Binding-site contacts:
Ligand atom C5 contacts residue TRP120 of chain 4.A at 3.8 Å (hydrophobic).
Ligand atom C4 contacts residue TRP108 of chain 2.A at 3.4 Å (hydrophobic).
Ligand atom N2 contacts residue ASN23 of chain 2.A at 3.9 Å.
Ligand atom O1 contacts residue ASN23 of chain 2.A at 3.0 Å (h-bond).
Ligand atom C1 contacts residue SER45 of chain 2.A at 3.9 Å.
Ligand atom C1 contacts residue ASP128 of chain 2.A at 3.8 Å.
Ligand atom O1 contacts residue SER45 of chain 2.A at 4.0 Å.
Ligand atom C10 contacts residue SER88 of chain 2.A at 4.0 Å.
Ligand atom C11 contacts residue ASN49 of chain 2.A at 3.8 Å.
Ligand atom C3 contacts residue TRP108 of chain 2.A at 3.7 Å (hydrophobic).
Ligand atom C1 contacts residue SER27 of chain 2.A at 3.6 Å.
Ligand atom C1 contacts residue TYR43 of chain 2.A at 3.5 Å (hydrophobic).
Ligand atom N2 contacts residue LEU25 of chain 2.A at 3.7 Å.
Ligand atom O1 contacts residue SER27 of chain 2.A at 2.7 Å (h-bond).
Ligand atom S1 contacts residue TRP92 of chain 2.A at 3.8 Å.
Ligand atom N1 contacts residue SER45 of chain 2.A at 3.0 Å (h-bond).
Ligand atom S1 contacts residue THR90 of chain 2.A at 3.4 Å (h-bond).
Ligand atom C6 contacts residue VAL47 of chain 2.A at 3.8 Å (hydrophobic).
Ligand atom O2 contacts residue ASN49 of chain 2.A at 2.8 Å (h-bond).
Ligand atom C10 contacts residue ALA86 of chain 2.A at 3.7 Å (hydrophobic).
Ligand atom C7 contacts residue LEU110 of chain 2.A at 3.9 Å (hydrophobic).
Ligand atom O2 contacts residue GLY48 of chain 2.A at 3.3 Å.
Ligand atom C1 contacts residue LEU25 of chain 2.A at 3.7 Å (hydrophobic).
Ligand atom O2 contacts residue TRP120 of chain 4.A at 3.9 Å.
Ligand atom C9 contacts residue TRP79 of chain 2.A at 3.6 Å (hydrophobic).
Ligand atom O1 contacts residue TYR43 of chain 2.A at 2.7 Å (h-bond).
Ligand atom O1 contacts residue ASP128 of chain 2.A at 3.8 Å.
Ligand atom N1 contacts residue VAL47 of chain 2.A at 3.6 Å.
Ligand atom N1 contacts residue LEU25 of chain 2.A at 3.9 Å.
Ligand atom N2 contacts residue TYR43 of chain 2.A at 3.9 Å.
Ligand atom S1 contacts residue TRP79 of chain 2.A at 3.6 Å.
Ligand atom C10 contacts residue ASN49 of chain 2.A at 4.0 Å.
Ligand atom C2 contacts residue VAL47 of chain 2.A at 3.8 Å (hydrophobic).
Ligand atom N2 contacts residue ASP128 of chain 2.A at 2.9 Å (salt-bridge).
Ligand atom C6 contacts residue SER45 of chain 2.A at 3.5 Å.
Ligand atom C7 contacts residue TRP79 of chain 2.A at 3.7 Å (hydrophobic).
Ligand atom C2 contacts residue TRP120 of chain 4.A at 3.7 Å (hydrophobic).
Ligand atom C8 contacts residue VAL47 of chain 2.A at 4.0 Å (hydrophobic).
Ligand atom C1 contacts residue ASN23 of chain 2.A at 3.8 Å.
Ligand atom C3 contacts residue ASP128 of chain 2.A at 3.9 Å.

Sequence of chain 4.A:
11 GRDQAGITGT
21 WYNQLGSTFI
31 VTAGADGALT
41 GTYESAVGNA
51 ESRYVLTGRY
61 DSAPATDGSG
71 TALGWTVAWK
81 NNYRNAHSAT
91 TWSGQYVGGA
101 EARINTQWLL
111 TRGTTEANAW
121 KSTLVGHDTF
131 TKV

Sequence of chain 2.A:
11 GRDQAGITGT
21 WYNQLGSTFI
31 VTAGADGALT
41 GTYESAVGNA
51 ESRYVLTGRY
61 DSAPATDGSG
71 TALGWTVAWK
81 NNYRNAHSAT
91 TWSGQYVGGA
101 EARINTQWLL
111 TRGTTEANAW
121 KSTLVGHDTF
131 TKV

The protein below binds the small molecule below.
Small molecule (SMILES): CC1(C)C(=O)N2C(C)(C)C(=O)N3c4ccc(C(=O)NCCCCC[C@@H]5SC[C@@H]6NC(=O)N[C@@H]65)cc4N4C(=O)C(C)(C)N(C1=O)[Fe]342